Sequence of chain 2.A:
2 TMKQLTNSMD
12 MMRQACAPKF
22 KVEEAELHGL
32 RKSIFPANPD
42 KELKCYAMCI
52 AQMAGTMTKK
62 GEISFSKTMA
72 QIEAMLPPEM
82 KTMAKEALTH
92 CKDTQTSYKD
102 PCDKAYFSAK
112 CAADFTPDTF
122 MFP

Binding-site contacts:
Ligand atom C7 contacts residue ILE64 of chain 2.A at 3.8 Å (hydrophobic).
Ligand atom C7 contacts residue ALA106 of chain 2.A at 4.3 Å (hydrophobic).
Ligand atom C7 contacts residue SER109 of chain 2.A at 4.5 Å.
Ligand atom C5 contacts residue PHE123 of chain 2.A at 3.7 Å (hydrophobic).
Ligand atom C8 contacts residue THR57 of chain 2.A at 3.7 Å.
Ligand atom C2 contacts residue THR57 of chain 2.A at 2.9 Å.
Ligand atom C3 contacts residue THR57 of chain 2.A at 3.5 Å.
Ligand atom C2 contacts residue THR69 of chain 2.A at 4.2 Å.
Ligand atom C5 contacts residue ALA52 of chain 2.A at 4.0 Å (hydrophobic).
Ligand atom C4 contacts residue PHE123 of chain 2.A at 3.3 Å (hydrophobic).
Ligand atom N1 contacts residue THR57 of chain 2.A at 3.1 Å (h-bond).
Ligand atom C5 contacts residue ALA48 of chain 2.A at 4.0 Å (hydrophobic).
Ligand atom C6 contacts residue ALA110 of chain 2.A at 4.1 Å (hydrophobic).
Ligand atom C4 contacts residue ALA52 of chain 2.A at 3.6 Å (hydrophobic).
Ligand atom C9 contacts residue PHE123 of chain 2.A at 4.2 Å (hydrophobic).
Ligand atom C9 contacts residue THR57 of chain 2.A at 3.9 Å.
Ligand atom C3 contacts residue ALA52 of chain 2.A at 3.8 Å (hydrophobic).
Ligand atom C6 contacts residue ILE64 of chain 2.A at 4.0 Å (hydrophobic).
Ligand atom C4 contacts residue ALA48 of chain 2.A at 3.9 Å (hydrophobic).
Ligand atom C6 contacts residue ALA52 of chain 2.A at 4.5 Å (hydrophobic).
Ligand atom N1 contacts residue THR69 of chain 2.A at 3.6 Å.
Ligand atom N1 contacts residue ILE64 of chain 2.A at 4.4 Å.
Ligand atom C3 contacts residue ALA55 of chain 2.A at 4.4 Å (hydrophobic).
Ligand atom C9 contacts residue ALA52 of chain 2.A at 3.7 Å (hydrophobic).
Ligand atom C5 contacts residue ALA110 of chain 2.A at 4.0 Å (hydrophobic).
Ligand atom C6 contacts residue ALA106 of chain 2.A at 3.0 Å (hydrophobic).
Ligand atom C6 contacts residue SER109 of chain 2.A at 4.2 Å.
Ligand atom C5 contacts residue ALA106 of chain 2.A at 3.2 Å (hydrophobic).
Ligand atom C8 contacts residue ALA52 of chain 2.A at 4.2 Å (hydrophobic).

This protein binds this small molecule.
Small molecule (SMILES): c1ccc2[nH]ccc2c1